Sequence of chain 1.A:
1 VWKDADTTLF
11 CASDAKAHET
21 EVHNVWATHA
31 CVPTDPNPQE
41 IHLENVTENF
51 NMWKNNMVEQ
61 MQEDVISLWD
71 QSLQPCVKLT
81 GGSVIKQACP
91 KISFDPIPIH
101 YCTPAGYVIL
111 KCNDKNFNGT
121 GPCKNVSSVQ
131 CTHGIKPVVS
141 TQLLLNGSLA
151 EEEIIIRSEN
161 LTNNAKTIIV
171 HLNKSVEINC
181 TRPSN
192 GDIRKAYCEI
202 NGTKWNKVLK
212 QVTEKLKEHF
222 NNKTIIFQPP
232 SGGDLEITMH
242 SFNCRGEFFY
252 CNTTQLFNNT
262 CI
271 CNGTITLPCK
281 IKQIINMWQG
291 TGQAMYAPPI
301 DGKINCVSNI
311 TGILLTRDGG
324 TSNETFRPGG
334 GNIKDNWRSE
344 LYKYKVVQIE

Binding-site contacts:
Ligand atom C2 contacts residue ASN179 of chain 1.A at 2.6 Å.
Ligand atom C5 contacts residue ASN179 of chain 1.A at 3.6 Å.
Ligand atom C1 contacts residue ASN305 of chain 1.A at 4.1 Å.
Ligand atom O6 contacts residue GLU200 of chain 1.A at 3.0 Å (salt-bridge).
Ligand atom C1 contacts residue THR181 of chain 1.A at 4.3 Å.
Ligand atom O5 contacts residue ASN179 of chain 1.A at 2.3 Å (h-bond).
Ligand atom C8 contacts residue GLU177 of chain 1.A at 4.4 Å.
Ligand atom C4 contacts residue ASN179 of chain 1.A at 4.2 Å.
Ligand atom N2 contacts residue ASN179 of chain 1.A at 3.1 Å (h-bond).
Ligand atom C1 contacts residue ASN179 of chain 1.A at 1.7 Å.
Ligand atom C5 contacts residue LYS303 of chain 1.A at 4.3 Å.
Ligand atom C6 contacts residue THR181 of chain 1.A at 4.0 Å.
Ligand atom C1 contacts residue GLU200 of chain 1.A at 4.3 Å.
Ligand atom C6 contacts residue GLU200 of chain 1.A at 3.7 Å.
Ligand atom O5 contacts residue GLU200 of chain 1.A at 3.2 Å (salt-bridge).
Ligand atom O5 contacts residue THR181 of chain 1.A at 3.9 Å.
Ligand atom C5 contacts residue GLU200 of chain 1.A at 4.0 Å.
Ligand atom C7 contacts residue ASN179 of chain 1.A at 3.5 Å.
Ligand atom C6 contacts residue TYR198 of chain 1.A at 4.1 Å (hydrophobic).
Ligand atom C8 contacts residue VAL307 of chain 1.A at 4.3 Å (hydrophobic).
Ligand atom C4 contacts residue LYS303 of chain 1.A at 4.4 Å.
Ligand atom C3 contacts residue ASN179 of chain 1.A at 3.9 Å.
Ligand atom O7 contacts residue ASN179 of chain 1.A at 3.3 Å (h-bond).
Ligand atom C5 contacts residue THR181 of chain 1.A at 3.9 Å.
Ligand atom O7 contacts residue GLU177 of chain 1.A at 4.4 Å.
Ligand atom O4 contacts residue LYS303 of chain 1.A at 3.5 Å (salt-bridge).

A small-molecule ligand and the protein it binds are described below.
Small molecule (SMILES): CC(=O)N[C@@H]1[C@@H](O)[C@H](O)[C@@H](CO)O[C@H]1O